The protein below binds the small molecule below.
Small molecule (SMILES): CC(=O)C(=O)O

Binding-site contacts:
Ligand atom OXT contacts residue CYS418 of chain 2.A at 3.6 Å.
Ligand atom CA contacts residue ARG176 of chain 2.A at 3.8 Å.
Ligand atom CA contacts residue PHE432 of chain 2.A at 3.5 Å (hydrophobic).
Ligand atom C contacts residue LEU604 of chain 2.A at 4.1 Å (hydrophobic).
Ligand atom C contacts residue ARG435 of chain 2.A at 3.6 Å.
Ligand atom O contacts residue CYS418 of chain 2.A at 3.1 Å (h-bond).
Ligand atom CA contacts residue CYS418 of chain 2.A at 2.6 Å (hydrophobic).
Ligand atom OXT contacts residue PHE327 of chain 2.A at 4.4 Å.
Ligand atom O3 contacts residue ALA273 of chain 2.A at 3.6 Å.
Ligand atom O3 contacts residue ARG176 of chain 2.A at 3.0 Å (salt-bridge).
Ligand atom C contacts residue CYS418 of chain 2.A at 2.9 Å (hydrophobic).
Ligand atom O3 contacts residue PHE432 of chain 2.A at 3.6 Å.
Ligand atom C contacts residue ARG176 of chain 2.A at 3.8 Å.
Ligand atom CB contacts residue ALA273 of chain 2.A at 4.2 Å (hydrophobic).
Ligand atom O contacts residue PHE432 of chain 2.A at 3.4 Å.
Ligand atom O contacts residue LEU604 of chain 2.A at 3.5 Å.
Ligand atom OXT contacts residue ARG435 of chain 2.A at 2.7 Å (salt-bridge).
Ligand atom OXT contacts residue LEU604 of chain 2.A at 4.0 Å.
Ligand atom CB contacts residue TRP333 of chain 2.A at 3.8 Å (hydrophobic).
Ligand atom CB contacts residue PHE327 of chain 2.A at 3.9 Å (hydrophobic).
Ligand atom CB contacts residue PHE432 of chain 2.A at 4.0 Å (hydrophobic).
Ligand atom OXT contacts residue PHE432 of chain 2.A at 3.5 Å.
Ligand atom CA contacts residue ALA273 of chain 2.A at 4.2 Å (hydrophobic).
Ligand atom O contacts residue ARG176 of chain 2.A at 2.8 Å (salt-bridge).
Ligand atom C contacts residue PHE432 of chain 2.A at 3.2 Å (hydrophobic).
Ligand atom CB contacts residue CYS418 of chain 2.A at 3.0 Å (hydrophobic).
Ligand atom OXT contacts residue ILE606 of chain 2.A at 3.2 Å.
Ligand atom O contacts residue ARG435 of chain 2.A at 3.8 Å.
Ligand atom O3 contacts residue CYS418 of chain 2.A at 3.0 Å (h-bond).
Ligand atom C contacts residue ILE606 of chain 2.A at 4.4 Å (hydrophobic).
Ligand atom CB contacts residue ALA272 of chain 2.A at 3.8 Å (hydrophobic).

Sequence of chain 2.A:
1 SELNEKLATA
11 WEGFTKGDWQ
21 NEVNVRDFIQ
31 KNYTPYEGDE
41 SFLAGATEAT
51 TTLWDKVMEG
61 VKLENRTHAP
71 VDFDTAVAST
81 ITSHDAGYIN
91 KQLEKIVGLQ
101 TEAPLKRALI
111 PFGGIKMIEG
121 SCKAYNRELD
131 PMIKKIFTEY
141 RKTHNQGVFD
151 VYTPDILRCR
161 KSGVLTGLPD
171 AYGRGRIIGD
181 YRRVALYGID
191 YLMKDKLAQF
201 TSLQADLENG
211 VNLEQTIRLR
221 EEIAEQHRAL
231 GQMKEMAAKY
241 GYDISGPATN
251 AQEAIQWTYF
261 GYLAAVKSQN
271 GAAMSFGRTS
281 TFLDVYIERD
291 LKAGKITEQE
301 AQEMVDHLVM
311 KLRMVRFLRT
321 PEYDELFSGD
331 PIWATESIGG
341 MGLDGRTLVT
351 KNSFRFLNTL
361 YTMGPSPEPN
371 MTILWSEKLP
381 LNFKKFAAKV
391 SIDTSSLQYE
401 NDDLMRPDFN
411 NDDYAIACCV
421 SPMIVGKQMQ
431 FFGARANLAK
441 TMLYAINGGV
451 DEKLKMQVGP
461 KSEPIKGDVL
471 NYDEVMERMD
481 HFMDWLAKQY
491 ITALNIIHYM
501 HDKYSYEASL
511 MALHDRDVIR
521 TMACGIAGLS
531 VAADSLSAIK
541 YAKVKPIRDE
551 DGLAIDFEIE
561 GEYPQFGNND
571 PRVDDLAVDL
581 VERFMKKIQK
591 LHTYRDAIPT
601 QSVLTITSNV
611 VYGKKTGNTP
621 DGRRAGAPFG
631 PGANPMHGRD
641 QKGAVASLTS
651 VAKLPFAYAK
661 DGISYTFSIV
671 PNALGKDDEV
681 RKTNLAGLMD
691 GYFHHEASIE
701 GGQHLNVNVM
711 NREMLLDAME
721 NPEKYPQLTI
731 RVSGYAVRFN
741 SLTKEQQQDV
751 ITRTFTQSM